Binding-site contacts:
Ligand atom C4 contacts residue ALA111 of chain 1.I at 3.6 Å (hydrophobic).
Ligand atom OXT contacts residue LEU139 of chain 1.I at 3.0 Å.
Ligand atom C6 contacts residue HIS135 of chain 1.I at 3.9 Å.
Ligand atom CD2 contacts residue PRO137 of chain 1.I at 3.3 Å (hydrophobic).
Ligand atom C contacts residue GLY81 of chain 1.I at 3.9 Å.
Ligand atom CD1 contacts residue ILE157 of chain 1.I at 3.8 Å (hydrophobic).
Ligand atom CG contacts residue SER138 of chain 1.I at 3.3 Å.
Ligand atom N contacts residue GLY81 of chain 1.I at 3.3 Å (h-bond).
Ligand atom C1 contacts residue GLY81 of chain 1.I at 3.7 Å.
Ligand atom C5 contacts residue SER110 of chain 1.I at 3.2 Å.
Ligand atom C4 contacts residue SER110 of chain 1.I at 4.0 Å.
Ligand atom OXT contacts residue SER138 of chain 1.I at 4.0 Å.
Ligand atom C3 contacts residue PHE83 of chain 1.I at 3.3 Å (hydrophobic).
Ligand atom O contacts residue PHE83 of chain 1.I at 3.4 Å (h-bond).
Ligand atom N contacts residue SER138 of chain 1.I at 3.1 Å (h-bond).
Ligand atom O contacts residue LEU139 of chain 1.I at 4.1 Å.
Ligand atom CD1 contacts residue GLN47 of chain 1.I at 3.4 Å.
Ligand atom C2 contacts residue PHE83 of chain 1.I at 3.8 Å (hydrophobic).
Ligand atom CG contacts residue GLN47 of chain 1.I at 3.9 Å.
Ligand atom C1 contacts residue SER110 of chain 1.I at 3.9 Å.
Ligand atom CD1 contacts residue MET160 of chain 1.I at 3.6 Å (hydrophobic).
Ligand atom O1 contacts residue SER138 of chain 1.I at 2.9 Å (h-bond).
Ligand atom C2 contacts residue GLY81 of chain 1.I at 3.9 Å.
Ligand atom CD2 contacts residue GLN47 of chain 1.I at 3.4 Å.
Ligand atom CA contacts residue SER138 of chain 1.I at 3.4 Å.
Ligand atom O contacts residue GLY81 of chain 1.I at 3.9 Å.
Ligand atom O1 contacts residue HIS135 of chain 1.I at 4.0 Å.
Ligand atom C contacts residue PRO137 of chain 1.I at 4.1 Å (hydrophobic).
Ligand atom O contacts residue GLY82 of chain 1.I at 3.2 Å.
Ligand atom C6 contacts residue ALA111 of chain 1.I at 3.9 Å (hydrophobic).
Ligand atom C4 contacts residue MET164 of chain 1.I at 4.1 Å (hydrophobic).
Ligand atom O1 contacts residue PRO137 of chain 1.I at 3.3 Å.
Ligand atom CD2 contacts residue GLY81 of chain 1.I at 3.8 Å.
Ligand atom CD2 contacts residue SER138 of chain 1.I at 3.1 Å.
Ligand atom C contacts residue SER138 of chain 1.I at 4.0 Å.
Ligand atom C contacts residue LEU139 of chain 1.I at 3.8 Å (hydrophobic).
Ligand atom C6 contacts residue GLY81 of chain 1.I at 4.1 Å.
Ligand atom C6 contacts residue SER110 of chain 1.I at 2.8 Å.
Ligand atom C5 contacts residue ALA111 of chain 1.I at 3.2 Å (hydrophobic).
Ligand atom C contacts residue SER138 of chain 1.I at 3.7 Å.

A small-molecule ligand and the protein it binds are described below.
Small molecule (SMILES): CC(C)C[C@H](NC(=O)[C@H](CC(C)C)NC(=O)c1ccccc1)C(=O)O

Sequence of chain 1.I:
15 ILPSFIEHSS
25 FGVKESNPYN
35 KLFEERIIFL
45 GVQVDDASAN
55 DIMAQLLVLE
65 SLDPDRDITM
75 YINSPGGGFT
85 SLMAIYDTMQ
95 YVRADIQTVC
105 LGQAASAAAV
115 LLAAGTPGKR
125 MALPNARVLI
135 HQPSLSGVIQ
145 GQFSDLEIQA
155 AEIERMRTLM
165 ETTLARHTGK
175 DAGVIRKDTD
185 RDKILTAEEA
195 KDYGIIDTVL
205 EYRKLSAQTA